Sequence of chain 9.A:
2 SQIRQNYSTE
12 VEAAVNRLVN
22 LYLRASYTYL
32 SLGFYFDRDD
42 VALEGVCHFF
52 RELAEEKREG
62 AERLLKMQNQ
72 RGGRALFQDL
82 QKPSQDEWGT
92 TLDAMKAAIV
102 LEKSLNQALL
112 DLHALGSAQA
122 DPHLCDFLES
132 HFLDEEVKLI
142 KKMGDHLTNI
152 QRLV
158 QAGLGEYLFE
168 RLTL

Sequence of chain 16.A:
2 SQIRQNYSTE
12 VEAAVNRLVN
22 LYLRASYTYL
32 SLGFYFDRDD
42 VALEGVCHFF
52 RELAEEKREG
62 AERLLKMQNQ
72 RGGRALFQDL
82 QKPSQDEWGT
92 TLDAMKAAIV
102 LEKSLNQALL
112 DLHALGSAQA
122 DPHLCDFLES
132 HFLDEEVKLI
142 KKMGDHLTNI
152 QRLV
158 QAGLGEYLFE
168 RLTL

A protein and the small-molecule ligand that binds it are described below.
Small molecule (SMILES): CC(C)c1ccccc1O

Binding-site contacts:
Ligand atom C6 contacts residue TYR28 of chain 16.A at 4.2 Å (hydrophobic).
Ligand atom C1 contacts residue IP01 of chain 9.J at 1.1 Å.
Ligand atom C8 contacts residue SER27 of chain 9.A at 3.3 Å.
Ligand atom C3 contacts residue LEU24 of chain 9.A at 4.5 Å (hydrophobic).
Ligand atom C9 contacts residue IP01 of chain 9.J at 0.6 Å.
Ligand atom C7 contacts residue IP01 of chain 9.J at 1.1 Å.
Ligand atom C3 contacts residue LEU81 of chain 16.A at 3.8 Å (hydrophobic).
Ligand atom C3 contacts residue IP01 of chain 9.J at 1.3 Å.
Ligand atom C2 contacts residue IP01 of chain 9.J at 0.2 Å.
Ligand atom C8 contacts residue IP01 of chain 9.J at 1.0 Å.
Ligand atom C4 contacts residue TYR28 of chain 16.A at 3.6 Å (hydrophobic).
Ligand atom C4 contacts residue LEU81 of chain 16.A at 4.0 Å (hydrophobic).
Ligand atom C9 contacts residue TYR28 of chain 9.A at 3.7 Å (hydrophobic).
Ligand atom C8 contacts residue TYR28 of chain 9.A at 3.8 Å (hydrophobic).
Ligand atom C7 contacts residue LEU24 of chain 16.A at 4.2 Å (hydrophobic).
Ligand atom C4 contacts residue LEU81 of chain 9.A at 3.8 Å (hydrophobic).
Ligand atom C4 contacts residue IP01 of chain 9.J at 0.6 Å.
Ligand atom C6 contacts residue SER27 of chain 16.A at 3.6 Å.
Ligand atom C5 contacts residue IP01 of chain 9.J at 1.2 Å.
Ligand atom C5 contacts residue TYR28 of chain 16.A at 3.5 Å (hydrophobic).
Ligand atom O1 contacts residue ARG59 of chain 16.A at 3.3 Å.
Ligand atom C1 contacts residue SER27 of chain 16.A at 4.0 Å.
Ligand atom C4 contacts residue LEU24 of chain 9.A at 4.2 Å (hydrophobic).
Ligand atom C5 contacts residue LEU24 of chain 9.A at 4.4 Å (hydrophobic).
Ligand atom C8 contacts residue LEU24 of chain 9.A at 4.0 Å (hydrophobic).
Ligand atom C9 contacts residue LEU24 of chain 16.A at 3.7 Å (hydrophobic).
Ligand atom O1 contacts residue SER27 of chain 16.A at 3.8 Å.
Ligand atom C5 contacts residue LEU31 of chain 16.A at 4.1 Å (hydrophobic).
Ligand atom C3 contacts residue LEU81 of chain 9.A at 3.5 Å (hydrophobic).
Ligand atom C5 contacts residue SER27 of chain 16.A at 4.4 Å.
Ligand atom C9 contacts residue LEU81 of chain 16.A at 4.1 Å (hydrophobic).
Ligand atom C6 contacts residue IP01 of chain 9.J at 1.0 Å.
Ligand atom O1 contacts residue IP01 of chain 9.J at 2.0 Å (h-bond).
Ligand atom O1 contacts residue ARG59 of chain 9.A at 4.0 Å.